A protein and the small-molecule ligand that binds it are described below.
Small molecule (SMILES): Nc1ncnc2c1ncn2[C@@H]1O[C@H](COP(=O)(O)OP(=O)(O)OC[C@H]2O[C@H](O)[C@H](O)[C@@H]2O)[C@@H](O)[C@H]1O

Binding-site contacts:
Ligand atom N7 contacts residue TYR272 of chain 1.B at 3.2 Å.
Ligand atom O2A contacts residue GLY310 of chain 1.B at 3.7 Å.
Ligand atom C6 contacts residue THR187 of chain 1.B at 3.6 Å.
Ligand atom C1' contacts residue LYS155 of chain 1.B at 3.5 Å.
Ligand atom O2B contacts residue THR313 of chain 1.B at 3.6 Å.
Ligand atom C5 contacts residue TYR272 of chain 1.B at 3.0 Å (hydrophobic).
Ligand atom C5D contacts residue GLY312 of chain 1.B at 3.3 Å.
Ligand atom C5' contacts residue LYS155 of chain 1.B at 4.1 Å.
Ligand atom O5D contacts residue GLY312 of chain 1.B at 4.0 Å.
Ligand atom O3A contacts residue LYS155 of chain 1.B at 3.6 Å.
Ligand atom O2B contacts residue GLY312 of chain 1.B at 2.6 Å (h-bond).
Ligand atom N6 contacts residue TYR272 of chain 1.B at 3.8 Å.
Ligand atom O2B contacts residue PRO311 of chain 1.B at 3.3 Å (h-bond).
Ligand atom C2 contacts residue THR187 of chain 1.B at 3.0 Å.
Ligand atom O2A contacts residue GLY309 of chain 1.B at 2.9 Å (h-bond).
Ligand atom N6 contacts residue THR187 of chain 1.B at 4.0 Å.
Ligand atom C4 contacts residue TYR272 of chain 1.B at 3.2 Å (hydrophobic).
Ligand atom PB contacts residue GLY312 of chain 1.B at 3.8 Å.
Ligand atom N9 contacts residue TYR272 of chain 1.B at 3.7 Å.
Ligand atom O1A contacts residue GLY310 of chain 1.B at 3.4 Å.
Ligand atom C4' contacts residue LYS155 of chain 1.B at 3.1 Å.
Ligand atom N1 contacts residue THR187 of chain 1.B at 2.6 Å.
Ligand atom PA contacts residue GLY309 of chain 1.B at 4.1 Å.
Ligand atom C2' contacts residue TYR272 of chain 1.B at 4.0 Å (hydrophobic).
Ligand atom C2 contacts residue TYR272 of chain 1.B at 3.6 Å (hydrophobic).
Ligand atom O4' contacts residue LYS155 of chain 1.B at 3.0 Å.
Ligand atom C8 contacts residue TYR272 of chain 1.B at 3.6 Å (hydrophobic).
Ligand atom O1B contacts residue GLY312 of chain 1.B at 4.0 Å.
Ligand atom O2' contacts residue TYR272 of chain 1.B at 3.1 Å (h-bond).
Ligand atom PA contacts residue LYS155 of chain 1.B at 4.2 Å.
Ligand atom O2D contacts residue ARG279 of chain 1.B at 3.9 Å.
Ligand atom O5' contacts residue LYS155 of chain 1.B at 3.9 Å.
Ligand atom N1 contacts residue TYR272 of chain 1.B at 3.7 Å.
Ligand atom O2B contacts residue GLY310 of chain 1.B at 3.5 Å.
Ligand atom O1A contacts residue PRO311 of chain 1.B at 2.9 Å.
Ligand atom N3 contacts residue THR187 of chain 1.B at 4.2 Å.
Ligand atom PA contacts residue GLY310 of chain 1.B at 4.1 Å.
Ligand atom N3 contacts residue TYR272 of chain 1.B at 3.4 Å.
Ligand atom C2 contacts residue SER252 of chain 1.B at 3.8 Å.
Ligand atom C6 contacts residue TYR272 of chain 1.B at 3.3 Å (hydrophobic).

Sequence of chain 1.B:
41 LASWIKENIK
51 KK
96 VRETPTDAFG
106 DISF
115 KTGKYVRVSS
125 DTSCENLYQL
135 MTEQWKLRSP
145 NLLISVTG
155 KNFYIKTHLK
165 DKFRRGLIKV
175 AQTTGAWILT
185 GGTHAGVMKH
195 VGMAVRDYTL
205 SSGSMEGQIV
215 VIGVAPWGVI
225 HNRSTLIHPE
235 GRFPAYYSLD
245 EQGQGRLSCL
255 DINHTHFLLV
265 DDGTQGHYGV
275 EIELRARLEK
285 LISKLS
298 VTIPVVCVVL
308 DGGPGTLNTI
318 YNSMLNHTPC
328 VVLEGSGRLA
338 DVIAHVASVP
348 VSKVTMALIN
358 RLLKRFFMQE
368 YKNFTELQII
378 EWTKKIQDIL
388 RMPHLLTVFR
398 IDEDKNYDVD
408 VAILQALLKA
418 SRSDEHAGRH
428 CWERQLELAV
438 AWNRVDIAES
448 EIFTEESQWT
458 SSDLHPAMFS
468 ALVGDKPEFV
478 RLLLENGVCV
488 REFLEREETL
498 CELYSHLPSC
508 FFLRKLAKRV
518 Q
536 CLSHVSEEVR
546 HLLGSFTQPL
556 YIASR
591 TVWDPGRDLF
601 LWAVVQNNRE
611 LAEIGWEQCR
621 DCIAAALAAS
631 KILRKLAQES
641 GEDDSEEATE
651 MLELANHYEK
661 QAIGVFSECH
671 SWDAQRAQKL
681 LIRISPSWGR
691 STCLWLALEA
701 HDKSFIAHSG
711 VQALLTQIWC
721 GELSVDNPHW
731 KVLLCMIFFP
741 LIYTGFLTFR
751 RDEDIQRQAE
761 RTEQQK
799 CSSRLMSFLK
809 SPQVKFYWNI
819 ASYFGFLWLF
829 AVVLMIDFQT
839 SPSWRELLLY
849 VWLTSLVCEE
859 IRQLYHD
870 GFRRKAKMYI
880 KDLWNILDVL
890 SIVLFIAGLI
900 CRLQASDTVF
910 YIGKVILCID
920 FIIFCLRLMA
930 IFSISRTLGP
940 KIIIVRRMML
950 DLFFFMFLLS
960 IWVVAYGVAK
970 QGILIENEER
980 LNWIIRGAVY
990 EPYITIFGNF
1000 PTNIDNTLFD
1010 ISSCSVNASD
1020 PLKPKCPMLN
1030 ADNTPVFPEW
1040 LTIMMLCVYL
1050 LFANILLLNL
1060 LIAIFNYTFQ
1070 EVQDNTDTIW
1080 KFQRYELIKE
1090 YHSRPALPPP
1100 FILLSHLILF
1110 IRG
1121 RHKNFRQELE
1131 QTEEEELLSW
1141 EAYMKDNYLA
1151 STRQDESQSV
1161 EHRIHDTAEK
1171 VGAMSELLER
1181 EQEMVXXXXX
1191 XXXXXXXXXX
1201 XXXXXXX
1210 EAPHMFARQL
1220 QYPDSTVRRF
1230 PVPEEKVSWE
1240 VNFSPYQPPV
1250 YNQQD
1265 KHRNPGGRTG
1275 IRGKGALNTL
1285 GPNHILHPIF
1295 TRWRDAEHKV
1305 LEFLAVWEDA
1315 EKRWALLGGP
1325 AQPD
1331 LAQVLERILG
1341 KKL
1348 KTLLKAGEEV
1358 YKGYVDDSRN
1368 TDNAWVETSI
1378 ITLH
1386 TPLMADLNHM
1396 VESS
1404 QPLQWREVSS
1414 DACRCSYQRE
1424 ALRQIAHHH